Sequence of chain 1.A:
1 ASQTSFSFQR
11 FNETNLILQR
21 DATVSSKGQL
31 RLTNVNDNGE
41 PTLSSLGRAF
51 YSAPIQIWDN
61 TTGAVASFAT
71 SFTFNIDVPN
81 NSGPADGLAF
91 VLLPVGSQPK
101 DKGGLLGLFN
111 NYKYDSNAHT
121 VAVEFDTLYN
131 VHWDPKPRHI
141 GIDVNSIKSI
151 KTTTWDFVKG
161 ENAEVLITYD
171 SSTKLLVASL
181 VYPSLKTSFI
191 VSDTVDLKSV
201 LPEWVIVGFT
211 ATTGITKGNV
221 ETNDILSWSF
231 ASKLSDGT

Binding-site contacts:
Ligand atom C4 contacts residue GLY104 of chain 1.A at 4.0 Å.
Ligand atom C4 contacts residue LEU128 of chain 1.A at 4.0 Å (hydrophobic).
Ligand atom O2 contacts residue ASN130 of chain 1.A at 3.6 Å (h-bond).
Ligand atom O5 contacts residue LEU128 of chain 1.A at 4.1 Å.
Ligand atom C7 contacts residue VAL131 of chain 1.A at 4.4 Å (hydrophobic).
Ligand atom O3 contacts residue GLY104 of chain 1.A at 2.9 Å (h-bond).
Ligand atom O7 contacts residue VAL131 of chain 1.A at 3.8 Å.
Ligand atom O6 contacts residue TRP133 of chain 1.A at 4.5 Å.
Ligand atom O6 contacts residue ILE215 of chain 1.A at 3.3 Å (h-bond).
Ligand atom O3 contacts residue GLY103 of chain 1.A at 3.5 Å.
Ligand atom C8 contacts residue HIS132 of chain 1.A at 4.0 Å.
Ligand atom C6 contacts residue ASN219 of chain 1.A at 3.7 Å.
Ligand atom C3 contacts residue GLY104 of chain 1.A at 3.9 Å.
Ligand atom C2 contacts residue ASN130 of chain 1.A at 4.0 Å.
Ligand atom O1 contacts residue ILE215 of chain 1.A at 3.8 Å.
Ligand atom C6 contacts residue TRP133 of chain 1.A at 3.7 Å (hydrophobic).
Ligand atom O6 contacts residue TYR112 of chain 1.A at 4.4 Å.
Ligand atom O4 contacts residue TRP133 of chain 1.A at 3.9 Å.
Ligand atom C4 contacts residue TRP133 of chain 1.A at 4.3 Å (hydrophobic).
Ligand atom O4 contacts residue LEU105 of chain 1.A at 3.8 Å.
Ligand atom O3 contacts residue TYR129 of chain 1.A at 4.2 Å.
Ligand atom O3 contacts residue ASP86 of chain 1.A at 4.2 Å.
Ligand atom C7 contacts residue ASN130 of chain 1.A at 4.1 Å.
Ligand atom O6 contacts residue ASN219 of chain 1.A at 3.9 Å.
Ligand atom C6 contacts residue LEU128 of chain 1.A at 3.9 Å (hydrophobic).
Ligand atom O4 contacts residue GLY103 of chain 1.A at 4.3 Å.
Ligand atom O6 contacts residue GLY214 of chain 1.A at 3.8 Å.
Ligand atom O7 contacts residue ASN130 of chain 1.A at 3.1 Å (h-bond).
Ligand atom O6 contacts residue THR216 of chain 1.A at 3.1 Å (h-bond).
Ligand atom C4 contacts residue ASN130 of chain 1.A at 4.0 Å.
Ligand atom C1 contacts residue ASN130 of chain 1.A at 4.2 Å.
Ligand atom O4 contacts residue GLY104 of chain 1.A at 3.3 Å (h-bond).
Ligand atom C6 contacts residue THR216 of chain 1.A at 4.0 Å.
Ligand atom O4 contacts residue LYS102 of chain 1.A at 4.2 Å.
Ligand atom C8 contacts residue VAL131 of chain 1.A at 4.0 Å (hydrophobic).
Ligand atom O3 contacts residue ASN130 of chain 1.A at 4.3 Å.
Ligand atom C5 contacts residue THR216 of chain 1.A at 4.0 Å.
Ligand atom O4 contacts residue ASN219 of chain 1.A at 4.3 Å.
Ligand atom C5 contacts residue LEU128 of chain 1.A at 4.3 Å (hydrophobic).
Ligand atom C2 contacts residue ILE215 of chain 1.A at 4.1 Å (hydrophobic).

A protein and the small-molecule ligand that binds it are described below.
Small molecule (SMILES): CC(=O)N[C@H]1[C@H](O[C@H]2[C@@H](O)[C@H](O)[C@@H](CO)O[C@@H]2O)O[C@H](CO)[C@@H](O)[C@@H]1O